Sequence of chain 1.B:
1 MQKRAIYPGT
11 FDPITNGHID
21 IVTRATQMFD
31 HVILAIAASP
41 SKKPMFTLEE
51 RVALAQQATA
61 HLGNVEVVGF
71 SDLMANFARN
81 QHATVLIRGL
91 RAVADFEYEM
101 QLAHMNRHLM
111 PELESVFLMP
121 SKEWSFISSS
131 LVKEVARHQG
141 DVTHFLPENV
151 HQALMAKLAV

Sequence of chain 3.B:
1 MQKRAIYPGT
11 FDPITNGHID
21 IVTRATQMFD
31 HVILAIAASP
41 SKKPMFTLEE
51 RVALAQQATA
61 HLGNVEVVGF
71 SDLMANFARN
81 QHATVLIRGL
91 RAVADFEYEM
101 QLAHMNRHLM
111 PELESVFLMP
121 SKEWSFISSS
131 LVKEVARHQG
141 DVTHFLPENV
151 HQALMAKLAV

Binding-site contacts:
Ligand atom N23 contacts residue SER39 of chain 1.B at 2.9 Å (h-bond).
Ligand atom C19 contacts residue THR10 of chain 1.B at 3.7 Å.
Ligand atom C13 contacts residue HIS138 of chain 3.B at 3.9 Å.
Ligand atom C14 contacts residue PHE70 of chain 1.B at 3.8 Å (hydrophobic).
Ligand atom C20 contacts residue THR10 of chain 1.B at 3.8 Å.
Ligand atom N6 contacts residue LEU73 of chain 1.B at 3.7 Å.
Ligand atom C21 contacts residue ALA37 of chain 1.B at 3.7 Å (hydrophobic).
Ligand atom C5 contacts residue MET74 of chain 1.B at 3.7 Å (hydrophobic).
Ligand atom C20 contacts residue ALA37 of chain 1.B at 3.6 Å (hydrophobic).
Ligand atom CL contacts residue PRO8 of chain 1.B at 3.8 Å.
Ligand atom N23 contacts residue PRO40 of chain 1.B at 3.8 Å.
Ligand atom C10 contacts residue LEU102 of chain 1.B at 3.5 Å (hydrophobic).
Ligand atom CL contacts residue MET74 of chain 1.B at 3.6 Å.
Ligand atom C1 contacts residue LEU102 of chain 1.B at 3.7 Å (hydrophobic).
Ligand atom C19 contacts residue ALA37 of chain 1.B at 3.6 Å (hydrophobic).
Ligand atom N23 contacts residue PHE70 of chain 1.B at 3.9 Å.
Ligand atom C8 contacts residue MET74 of chain 1.B at 3.9 Å (hydrophobic).
Ligand atom C5 contacts residue LEU73 of chain 1.B at 3.9 Å (hydrophobic).
Ligand atom N23 contacts residue ALA38 of chain 1.B at 3.5 Å (h-bond).
Ligand atom N9 contacts residue LEU73 of chain 1.B at 3.5 Å.
Ligand atom C15 contacts residue ALA37 of chain 1.B at 3.8 Å (hydrophobic).
Ligand atom C10 contacts residue MET105 of chain 1.B at 3.7 Å (hydrophobic).
Ligand atom C15 contacts residue PHE70 of chain 1.B at 3.8 Å (hydrophobic).
Ligand atom C10 contacts residue ASN106 of chain 1.B at 3.8 Å.
Ligand atom C14 contacts residue SER71 of chain 1.B at 3.6 Å.
Ligand atom N23 contacts residue ALA37 of chain 1.B at 3.7 Å.
Ligand atom C13 contacts residue ASP72 of chain 1.B at 3.8 Å.
Ligand atom C14 contacts residue ASP72 of chain 1.B at 3.2 Å.
Ligand atom CL contacts residue GLY9 of chain 1.B at 3.4 Å.
Ligand atom C16 contacts residue ALA37 of chain 1.B at 3.9 Å (hydrophobic).
Ligand atom N6 contacts residue MET74 of chain 1.B at 4.0 Å.
Ligand atom C15 contacts residue SER71 of chain 1.B at 3.8 Å.
Ligand atom C17 contacts residue ALA37 of chain 1.B at 3.9 Å (hydrophobic).
Ligand atom N9 contacts residue MET74 of chain 1.B at 3.0 Å (h-bond).
Ligand atom C10 contacts residue VAL135 of chain 3.B at 3.8 Å (hydrophobic).
Ligand atom N12 contacts residue ASP72 of chain 1.B at 3.0 Å (salt-bridge).
Ligand atom C8 contacts residue ASP72 of chain 1.B at 3.9 Å.
Ligand atom C2 contacts residue LEU102 of chain 1.B at 3.8 Å (hydrophobic).
Ligand atom C18 contacts residue ALA37 of chain 1.B at 3.7 Å (hydrophobic).
Ligand atom C17 contacts residue PHE70 of chain 1.B at 3.7 Å (hydrophobic).

A protein and the small-molecule ligand that binds it are described below.
Small molecule (SMILES): CC1=Nc2nc(N[C@H](CC#N)c3cccc(Cl)c3)nn2C(=O)C1